Sequence of chain 1.C:
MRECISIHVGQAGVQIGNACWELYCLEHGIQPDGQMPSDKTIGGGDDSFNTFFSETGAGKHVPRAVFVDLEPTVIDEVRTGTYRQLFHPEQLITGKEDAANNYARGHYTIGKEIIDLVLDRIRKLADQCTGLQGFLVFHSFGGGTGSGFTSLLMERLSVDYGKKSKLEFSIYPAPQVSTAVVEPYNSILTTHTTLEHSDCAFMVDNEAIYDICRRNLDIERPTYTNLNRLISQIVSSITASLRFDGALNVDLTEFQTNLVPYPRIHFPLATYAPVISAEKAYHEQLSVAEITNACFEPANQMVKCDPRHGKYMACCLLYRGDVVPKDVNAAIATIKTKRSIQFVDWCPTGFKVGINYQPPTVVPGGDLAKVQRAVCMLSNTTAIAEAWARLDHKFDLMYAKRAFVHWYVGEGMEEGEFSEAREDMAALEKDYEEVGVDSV

The protein below binds the small molecule below.
Small molecule (SMILES): CCS(=O)(=O)Nc1ccccc1F

Binding-site contacts:
Ligand atom S1 contacts residue GLN256 of chain 1.C at 3.2 Å (h-bond).
Ligand atom C6 contacts residue CYS4 of chain 1.C at 3.4 Å (hydrophobic).
Ligand atom C3 contacts residue SER165 of chain 1.C at 3.8 Å.
Ligand atom O2 contacts residue CYS200 of chain 1.C at 4.0 Å.
Ligand atom C2 contacts residue LEU167 of chain 1.C at 4.0 Å (hydrophobic).
Ligand atom N1 contacts residue SER165 of chain 1.C at 3.9 Å.
Ligand atom O2 contacts residue GLN256 of chain 1.C at 2.7 Å (h-bond).
Ligand atom O2 contacts residue SER165 of chain 1.C at 4.3 Å.
Ligand atom C4 contacts residue LEU167 of chain 1.C at 4.2 Å (hydrophobic).
Ligand atom C2 contacts residue GLN256 of chain 1.C at 3.7 Å.
Ligand atom O1 contacts residue THR253 of chain 1.C at 3.9 Å.
Ligand atom N1 contacts residue LEU167 of chain 1.C at 3.8 Å.
Ligand atom C4 contacts residue LEU136 of chain 1.C at 3.9 Å (hydrophobic).
Ligand atom F1 contacts residue LEU252 of chain 1.C at 4.3 Å.
Ligand atom C6 contacts residue LEU242 of chain 1.C at 4.2 Å (hydrophobic).
Ligand atom C6 contacts residue GLN133 of chain 1.C at 3.2 Å.
Ligand atom C5 contacts residue PHE135 of chain 1.C at 4.4 Å (hydrophobic).
Ligand atom C1 contacts residue PHE202 of chain 1.C at 4.4 Å (hydrophobic).
Ligand atom C7 contacts residue GLN133 of chain 1.C at 3.3 Å.
Ligand atom O2 contacts residue ASP199 of chain 1.C at 3.8 Å.
Ligand atom C1 contacts residue LEU252 of chain 1.C at 4.1 Å (hydrophobic).
Ligand atom F1 contacts residue THR253 of chain 1.C at 2.9 Å.
Ligand atom C8 contacts residue THR253 of chain 1.C at 3.7 Å.
Ligand atom C3 contacts residue LEU167 of chain 1.C at 4.0 Å (hydrophobic).
Ligand atom O1 contacts residue SER165 of chain 1.C at 4.1 Å.
Ligand atom S1 contacts residue SER165 of chain 1.C at 4.3 Å.
Ligand atom C7 contacts residue LEU242 of chain 1.C at 3.9 Å (hydrophobic).
Ligand atom C5 contacts residue GLY134 of chain 1.C at 3.9 Å.
Ligand atom C5 contacts residue CYS4 of chain 1.C at 3.9 Å (hydrophobic).
Ligand atom C5 contacts residue LEU136 of chain 1.C at 4.1 Å (hydrophobic).
Ligand atom C4 contacts residue PHE135 of chain 1.C at 4.0 Å (hydrophobic).
Ligand atom C4 contacts residue SER165 of chain 1.C at 3.8 Å.
Ligand atom C5 contacts residue GLN133 of chain 1.C at 4.4 Å.
Ligand atom C4 contacts residue GLY134 of chain 1.C at 4.2 Å.
Ligand atom C2 contacts residue LEU252 of chain 1.C at 4.0 Å (hydrophobic).
Ligand atom F1 contacts residue GLN256 of chain 1.C at 3.8 Å.
Ligand atom O1 contacts residue GLN256 of chain 1.C at 2.3 Å (h-bond).
Ligand atom C1 contacts residue CYS200 of chain 1.C at 3.7 Å (hydrophobic).
Ligand atom C1 contacts residue LEU167 of chain 1.C at 3.5 Å (hydrophobic).
Ligand atom C7 contacts residue THR253 of chain 1.C at 3.7 Å.